Binding-site contacts:
Ligand atom C2 contacts residue SER587 of chain 1.D at 4.3 Å.
Ligand atom O6 contacts residue LYS565 of chain 1.D at 4.2 Å.
Ligand atom C7 contacts residue LYS586 of chain 1.D at 3.6 Å.
Ligand atom O7 contacts residue ASN618 of chain 1.D at 3.9 Å.
Ligand atom C1 contacts residue ASN618 of chain 1.D at 1.4 Å.
Ligand atom C8 contacts residue ASN618 of chain 1.D at 4.3 Å.
Ligand atom C8 contacts residue LYS586 of chain 1.D at 3.5 Å.
Ligand atom C8 contacts residue SER587 of chain 1.D at 4.4 Å.
Ligand atom O5 contacts residue SER587 of chain 1.D at 4.1 Å.
Ligand atom N2 contacts residue LYS586 of chain 1.D at 4.0 Å.
Ligand atom C3 contacts residue ASN618 of chain 1.D at 3.6 Å.
Ligand atom C5 contacts residue ASN618 of chain 1.D at 3.6 Å.
Ligand atom C4 contacts residue ASN618 of chain 1.D at 4.1 Å.
Ligand atom C1 contacts residue SER587 of chain 1.D at 4.2 Å.
Ligand atom C7 contacts residue SER587 of chain 1.D at 3.9 Å.
Ligand atom O5 contacts residue VAL589 of chain 1.D at 3.8 Å.
Ligand atom O7 contacts residue THR562 of chain 1.D at 4.1 Å.
Ligand atom C7 contacts residue ASN618 of chain 1.D at 3.4 Å.
Ligand atom O5 contacts residue ASN618 of chain 1.D at 2.4 Å (h-bond).
Ligand atom C2 contacts residue ASN618 of chain 1.D at 2.2 Å.
Ligand atom O7 contacts residue SER587 of chain 1.D at 3.4 Å.
Ligand atom C6 contacts residue VAL589 of chain 1.D at 3.7 Å (hydrophobic).
Ligand atom O6 contacts residue VAL589 of chain 1.D at 3.4 Å.
Ligand atom N2 contacts residue ASN618 of chain 1.D at 2.7 Å (h-bond).
Ligand atom C5 contacts residue VAL589 of chain 1.D at 4.4 Å (hydrophobic).
Ligand atom O7 contacts residue LYS586 of chain 1.D at 3.9 Å.

A protein and the small-molecule ligand that binds it are described below.
Small molecule (SMILES): CC(=O)N[C@@H]1[C@@H](O)[C@H](O)[C@@H](CO)O[C@H]1O

Sequence of chain 1.D:
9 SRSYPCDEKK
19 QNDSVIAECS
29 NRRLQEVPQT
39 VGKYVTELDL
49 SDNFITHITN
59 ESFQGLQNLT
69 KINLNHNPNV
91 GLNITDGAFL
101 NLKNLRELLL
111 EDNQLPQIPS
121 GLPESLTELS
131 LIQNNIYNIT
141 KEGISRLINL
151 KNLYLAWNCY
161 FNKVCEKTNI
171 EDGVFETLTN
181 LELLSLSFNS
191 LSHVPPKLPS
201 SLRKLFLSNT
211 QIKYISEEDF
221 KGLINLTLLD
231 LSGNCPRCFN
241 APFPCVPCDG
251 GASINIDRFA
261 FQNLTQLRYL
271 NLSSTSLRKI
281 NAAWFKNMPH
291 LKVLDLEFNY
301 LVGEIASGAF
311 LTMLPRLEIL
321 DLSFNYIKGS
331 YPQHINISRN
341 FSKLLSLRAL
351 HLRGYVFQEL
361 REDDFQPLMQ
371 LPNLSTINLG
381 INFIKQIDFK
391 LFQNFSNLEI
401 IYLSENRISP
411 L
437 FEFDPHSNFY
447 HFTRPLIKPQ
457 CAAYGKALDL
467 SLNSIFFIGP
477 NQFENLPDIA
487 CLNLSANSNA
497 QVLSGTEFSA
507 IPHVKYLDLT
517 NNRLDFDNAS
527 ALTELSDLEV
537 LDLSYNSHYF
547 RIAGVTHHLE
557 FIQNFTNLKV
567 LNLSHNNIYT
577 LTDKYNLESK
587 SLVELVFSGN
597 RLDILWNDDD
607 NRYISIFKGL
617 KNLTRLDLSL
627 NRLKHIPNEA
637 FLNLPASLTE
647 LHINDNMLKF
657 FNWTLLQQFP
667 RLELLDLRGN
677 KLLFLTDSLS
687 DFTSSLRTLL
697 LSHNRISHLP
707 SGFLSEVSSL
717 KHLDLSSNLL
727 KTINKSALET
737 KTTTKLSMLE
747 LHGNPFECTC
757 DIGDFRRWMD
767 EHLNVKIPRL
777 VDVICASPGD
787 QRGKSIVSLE